Binding-site contacts:
Ligand atom C1 contacts residue ASN17 of chain 1.A at 1.4 Å.
Ligand atom O7 contacts residue ASN17 of chain 1.A at 3.9 Å.
Ligand atom C7 contacts residue ASN17 of chain 1.A at 3.6 Å.
Ligand atom O5 contacts residue ASN17 of chain 1.A at 2.4 Å (h-bond).
Ligand atom C5 contacts residue ASN17 of chain 1.A at 3.7 Å.
Ligand atom O7 contacts residue ASN137 of chain 1.A at 3.2 Å (h-bond).
Ligand atom N2 contacts residue ASN17 of chain 1.A at 2.9 Å (h-bond).
Ligand atom C2 contacts residue ASN17 of chain 1.A at 2.5 Å.
Ligand atom C4 contacts residue ASN17 of chain 1.A at 4.3 Å.
Ligand atom C7 contacts residue ASN137 of chain 1.A at 4.3 Å.
Ligand atom C2 contacts residue ASN137 of chain 1.A at 4.4 Å.
Ligand atom O3 contacts residue ASN137 of chain 1.A at 4.2 Å.
Ligand atom C3 contacts residue ASN17 of chain 1.A at 3.8 Å.

The protein below binds the small molecule below.
Small molecule (SMILES): CC(=O)N[C@@H]1[C@@H](O)[C@H](O)[C@@H](CO)O[C@H]1O

Sequence of chain 1.A:
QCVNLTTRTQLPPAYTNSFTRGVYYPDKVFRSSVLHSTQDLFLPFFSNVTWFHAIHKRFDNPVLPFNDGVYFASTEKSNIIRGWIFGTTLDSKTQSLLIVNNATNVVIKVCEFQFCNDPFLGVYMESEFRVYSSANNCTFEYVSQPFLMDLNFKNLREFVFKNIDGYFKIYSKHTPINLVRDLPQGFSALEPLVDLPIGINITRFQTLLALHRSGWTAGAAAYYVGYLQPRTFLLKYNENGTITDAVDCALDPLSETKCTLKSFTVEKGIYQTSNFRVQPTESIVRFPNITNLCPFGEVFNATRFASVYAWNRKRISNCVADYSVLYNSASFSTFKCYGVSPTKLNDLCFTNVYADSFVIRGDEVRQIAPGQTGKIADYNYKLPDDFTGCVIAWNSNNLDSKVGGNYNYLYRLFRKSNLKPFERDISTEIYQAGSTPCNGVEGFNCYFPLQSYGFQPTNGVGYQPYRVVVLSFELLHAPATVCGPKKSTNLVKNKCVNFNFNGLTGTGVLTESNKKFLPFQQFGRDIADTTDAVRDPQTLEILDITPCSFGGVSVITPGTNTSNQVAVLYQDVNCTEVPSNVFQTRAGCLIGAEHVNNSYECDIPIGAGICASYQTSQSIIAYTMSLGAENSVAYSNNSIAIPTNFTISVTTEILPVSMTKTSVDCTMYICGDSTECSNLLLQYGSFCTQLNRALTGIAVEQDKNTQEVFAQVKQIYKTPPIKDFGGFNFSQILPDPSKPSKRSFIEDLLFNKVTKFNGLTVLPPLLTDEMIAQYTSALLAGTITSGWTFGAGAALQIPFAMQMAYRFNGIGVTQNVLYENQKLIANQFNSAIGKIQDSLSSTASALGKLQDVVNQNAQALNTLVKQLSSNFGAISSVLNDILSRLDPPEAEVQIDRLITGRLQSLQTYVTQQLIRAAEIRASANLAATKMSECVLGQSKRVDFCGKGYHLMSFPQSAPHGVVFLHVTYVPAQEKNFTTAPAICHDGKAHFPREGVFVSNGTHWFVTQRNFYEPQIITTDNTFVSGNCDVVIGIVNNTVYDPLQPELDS